Binding-site contacts:
Ligand atom O3 contacts residue ARG85 of chain 3.E at 2.9 Å (salt-bridge).
Ligand atom C2 contacts residue MAN4 of chain 3.U at 4.1 Å.
Ligand atom O5 contacts residue ARG85 of chain 3.E at 3.8 Å.
Ligand atom C2 contacts residue ASN332 of chain 3.B at 2.6 Å.
Ligand atom C6 contacts residue ARG85 of chain 3.E at 3.7 Å.
Ligand atom C3 contacts residue ASN332 of chain 3.B at 3.8 Å.
Ligand atom O5 contacts residue SER357 of chain 3.B at 4.1 Å.
Ligand atom N2 contacts residue ASN332 of chain 3.B at 2.9 Å (h-bond).
Ligand atom O4 contacts residue ARG85 of chain 3.E at 3.3 Å (salt-bridge).
Ligand atom C8 contacts residue ASN361 of chain 3.B at 4.1 Å.
Ligand atom C8 contacts residue NAG1 of chain 3.U at 3.3 Å.
Ligand atom O5 contacts residue MAN4 of chain 3.U at 3.6 Å.
Ligand atom O2 contacts residue ARG85 of chain 3.E at 2.5 Å (salt-bridge).
Ligand atom C5 contacts residue ARG85 of chain 3.E at 3.0 Å.
Ligand atom C7 contacts residue NAG1 of chain 3.U at 2.9 Å.
Ligand atom O2 contacts residue MAN4 of chain 3.U at 4.0 Å.
Ligand atom O5 contacts residue NAG2 of chain 3.U at 4.0 Å.
Ligand atom C3 contacts residue ARG85 of chain 3.E at 3.7 Å.
Ligand atom C1 contacts residue SER357 of chain 3.B at 3.4 Å.
Ligand atom C1 contacts residue MAN4 of chain 3.U at 3.1 Å.
Ligand atom O3 contacts residue NAG2 of chain 3.U at 4.1 Å.
Ligand atom C7 contacts residue NAG2 of chain 3.U at 4.1 Å.
Ligand atom O3 contacts residue NAG2 of chain 3.U at 3.7 Å.
Ligand atom C4 contacts residue ARG85 of chain 3.E at 3.7 Å.
Ligand atom C7 contacts residue ASN332 of chain 3.B at 3.3 Å.
Ligand atom O7 contacts residue NAG1 of chain 3.U at 2.3 Å (h-bond).
Ligand atom O4 contacts residue NAG2 of chain 3.U at 3.9 Å.
Ligand atom O6 contacts residue ARG85 of chain 3.E at 3.8 Å.
Ligand atom O2 contacts residue MAN4 of chain 3.U at 4.0 Å.
Ligand atom O5 contacts residue ASN332 of chain 3.B at 2.5 Å (h-bond).
Ligand atom C2 contacts residue ARG85 of chain 3.E at 3.2 Å.
Ligand atom C1 contacts residue ARG85 of chain 3.E at 3.8 Å.
Ligand atom O3 contacts residue MAN4 of chain 3.U at 3.6 Å.
Ligand atom C1 contacts residue ASN332 of chain 3.B at 1.4 Å.
Ligand atom C5 contacts residue ASN332 of chain 3.B at 3.6 Å.
Ligand atom O7 contacts residue NAG2 of chain 3.U at 3.0 Å (h-bond).
Ligand atom O4 contacts residue NAG1 of chain 3.U at 3.7 Å.
Ligand atom N2 contacts residue NAG1 of chain 3.U at 4.0 Å.
Ligand atom C3 contacts residue NAG2 of chain 3.U at 4.1 Å.
Ligand atom O7 contacts residue ASN332 of chain 3.B at 2.7 Å (h-bond).

Sequence of chain 3.E:
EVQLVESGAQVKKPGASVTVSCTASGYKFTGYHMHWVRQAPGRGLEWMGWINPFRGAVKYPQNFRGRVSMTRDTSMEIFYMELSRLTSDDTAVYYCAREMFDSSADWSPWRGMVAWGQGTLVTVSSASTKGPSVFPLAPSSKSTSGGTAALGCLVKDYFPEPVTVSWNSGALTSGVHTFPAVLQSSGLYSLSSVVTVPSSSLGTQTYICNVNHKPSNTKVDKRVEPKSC

A protein and the small-molecule ligand that binds it are described below.
Small molecule (SMILES): CC(=O)N[C@H]1[C@H](O[C@H]2[C@H](O)[C@@H](NC(C)=O)CO[C@@H]2CO)O[C@H](CO)[C@@H](O[C@@H]2O[C@H](CO[C@H]3O[C@H](CO)[C@@H](O)[C@H](O[C@H]4O[C@H](CO)[C@@H](O)[C@H](O)[C@@H]4O[C@H]4O[C@H](CO)[C@@H](O)[C@H](O)[C@@H]4O)[C@@H]3O)[C@@H](O)[C@H](O[C@H]3O[C@H](CO)[C@@H](O)[C@H](O)[C@@H]3O)[C@@H]2O)[C@@H]1O

Sequence of chain 3.B:
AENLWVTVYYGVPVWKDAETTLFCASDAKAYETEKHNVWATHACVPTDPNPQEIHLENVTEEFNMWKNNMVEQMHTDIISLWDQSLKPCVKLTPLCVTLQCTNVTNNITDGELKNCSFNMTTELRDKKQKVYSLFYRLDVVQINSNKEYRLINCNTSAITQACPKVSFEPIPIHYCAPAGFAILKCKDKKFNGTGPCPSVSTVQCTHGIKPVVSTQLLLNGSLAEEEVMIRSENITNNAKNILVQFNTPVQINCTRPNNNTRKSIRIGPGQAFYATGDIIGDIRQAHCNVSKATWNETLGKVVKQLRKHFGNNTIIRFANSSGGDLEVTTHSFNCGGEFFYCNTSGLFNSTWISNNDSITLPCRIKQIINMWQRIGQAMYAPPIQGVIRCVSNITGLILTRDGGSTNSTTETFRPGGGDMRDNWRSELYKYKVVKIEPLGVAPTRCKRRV